This protein binds this small molecule.
Small molecule (SMILES): CC(=O)N[C@H]1[C@H](O[C@H]2[C@H](O)[C@@H](NC(C)=O)CO[C@@H]2CO)O[C@H](CO)[C@@H](O[C@H]2O[C@H](CO)[C@@H](O)[C@H](O)[C@@H]2O)[C@@H]1O

Sequence of chain 1.A:
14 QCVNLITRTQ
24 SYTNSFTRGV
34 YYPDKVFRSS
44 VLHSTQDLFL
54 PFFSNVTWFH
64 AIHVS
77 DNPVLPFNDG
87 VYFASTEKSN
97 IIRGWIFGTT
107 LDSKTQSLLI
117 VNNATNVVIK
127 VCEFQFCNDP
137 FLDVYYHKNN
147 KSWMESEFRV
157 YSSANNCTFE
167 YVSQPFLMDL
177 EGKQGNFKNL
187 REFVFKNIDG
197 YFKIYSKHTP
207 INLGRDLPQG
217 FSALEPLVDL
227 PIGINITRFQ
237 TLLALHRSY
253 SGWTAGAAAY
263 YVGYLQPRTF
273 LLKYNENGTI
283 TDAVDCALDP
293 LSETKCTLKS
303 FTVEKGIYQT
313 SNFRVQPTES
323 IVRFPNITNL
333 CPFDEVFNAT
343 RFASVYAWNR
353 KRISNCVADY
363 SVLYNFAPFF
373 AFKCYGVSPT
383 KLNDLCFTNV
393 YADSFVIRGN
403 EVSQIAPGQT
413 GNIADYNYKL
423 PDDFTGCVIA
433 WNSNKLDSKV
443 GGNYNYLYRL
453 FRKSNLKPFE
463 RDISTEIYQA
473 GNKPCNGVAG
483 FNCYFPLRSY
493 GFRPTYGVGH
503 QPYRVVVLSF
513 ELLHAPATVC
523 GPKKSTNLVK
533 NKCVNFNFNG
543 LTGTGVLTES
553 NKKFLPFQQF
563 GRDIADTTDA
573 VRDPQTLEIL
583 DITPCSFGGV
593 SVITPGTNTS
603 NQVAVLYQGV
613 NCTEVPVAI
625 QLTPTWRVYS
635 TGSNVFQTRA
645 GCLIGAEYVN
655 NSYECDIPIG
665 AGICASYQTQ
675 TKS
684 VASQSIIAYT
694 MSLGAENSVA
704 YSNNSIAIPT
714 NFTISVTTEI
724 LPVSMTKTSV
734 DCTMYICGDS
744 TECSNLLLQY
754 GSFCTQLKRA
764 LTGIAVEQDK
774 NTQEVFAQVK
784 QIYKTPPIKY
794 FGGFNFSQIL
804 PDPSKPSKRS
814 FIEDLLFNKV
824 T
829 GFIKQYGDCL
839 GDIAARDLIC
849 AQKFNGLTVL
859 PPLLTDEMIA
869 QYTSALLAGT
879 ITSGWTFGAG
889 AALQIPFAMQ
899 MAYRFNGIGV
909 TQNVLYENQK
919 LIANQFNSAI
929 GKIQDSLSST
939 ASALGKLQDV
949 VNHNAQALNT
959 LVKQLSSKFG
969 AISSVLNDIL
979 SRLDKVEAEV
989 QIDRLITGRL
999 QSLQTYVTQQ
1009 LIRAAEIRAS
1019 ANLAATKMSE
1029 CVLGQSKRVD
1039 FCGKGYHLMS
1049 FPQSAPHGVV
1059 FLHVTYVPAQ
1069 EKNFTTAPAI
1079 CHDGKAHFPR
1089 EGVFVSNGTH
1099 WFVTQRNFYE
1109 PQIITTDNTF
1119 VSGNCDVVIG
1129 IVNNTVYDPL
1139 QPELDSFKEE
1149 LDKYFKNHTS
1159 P

Binding-site contacts:
Ligand atom C2 contacts residue ASN714 of chain 1.A at 2.5 Å.
Ligand atom O5 contacts residue ASN714 of chain 1.A at 2.3 Å (h-bond).
Ligand atom O6 contacts residue GLN923 of chain 1.A at 2.9 Å (h-bond).
Ligand atom C5 contacts residue GLN923 of chain 1.A at 4.3 Å.
Ligand atom C1 contacts residue LEU919 of chain 1.A at 4.2 Å (hydrophobic).
Ligand atom O7 contacts residue ASN714 of chain 1.A at 3.6 Å (h-bond).
Ligand atom C5 contacts residue LEU919 of chain 1.A at 4.0 Å (hydrophobic).
Ligand atom N2 contacts residue ASN714 of chain 1.A at 3.0 Å (h-bond).
Ligand atom C4 contacts residue ASN714 of chain 1.A at 4.2 Å.
Ligand atom O7 contacts residue GLN1068 of chain 1.A at 3.8 Å.
Ligand atom C5 contacts residue ASN714 of chain 1.A at 3.7 Å.
Ligand atom C3 contacts residue ASN714 of chain 1.A at 3.8 Å.
Ligand atom O7 contacts residue LEU919 of chain 1.A at 3.6 Å.
Ligand atom C3 contacts residue LEU919 of chain 1.A at 4.5 Å (hydrophobic).
Ligand atom C1 contacts residue GLN1068 of chain 1.A at 3.8 Å.
Ligand atom C7 contacts residue LEU919 of chain 1.A at 3.9 Å (hydrophobic).
Ligand atom C6 contacts residue GLN923 of chain 1.A at 4.1 Å.
Ligand atom C1 contacts residue ASN714 of chain 1.A at 1.4 Å.
Ligand atom O4 contacts residue LEU919 of chain 1.A at 4.2 Å.
Ligand atom O5 contacts residue GLN923 of chain 1.A at 4.4 Å.
Ligand atom O5 contacts residue GLN1068 of chain 1.A at 4.0 Å.
Ligand atom C7 contacts residue ASN714 of chain 1.A at 3.5 Å.
Ligand atom C2 contacts residue GLN1068 of chain 1.A at 4.1 Å.
Ligand atom O6 contacts residue LEU919 of chain 1.A at 4.3 Å.
Ligand atom C8 contacts residue LEU919 of chain 1.A at 3.8 Å (hydrophobic).